The small molecule below binds the protein below.
Small molecule (SMILES): OC[C@H]1O[C@H](O[C@H]2[C@H](O)[C@@H](O)[C@H](OCCCCCC3CCCCC3)O[C@@H]2CO)[C@H](O)[C@@H](O)[C@@H]1O

Binding-site contacts:
Ligand atom C11 contacts residue ARG48 of chain 1.A at 3.6 Å.
Ligand atom C10 contacts residue ASP47 of chain 1.A at 3.7 Å.
Ligand atom C2 contacts residue LEU43 of chain 1.A at 3.9 Å (hydrophobic).
Ligand atom C13 contacts residue LEU44 of chain 1.A at 4.2 Å (hydrophobic).
Ligand atom C1 contacts residue LEU44 of chain 1.A at 4.3 Å (hydrophobic).
Ligand atom C2 contacts residue MET46 of chain 1.A at 3.0 Å (hydrophobic).
Ligand atom C6 contacts residue PHE212 of chain 1.A at 4.3 Å (hydrophobic).
Ligand atom C4 contacts residue LEU43 of chain 1.A at 3.9 Å (hydrophobic).
Ligand atom C17 contacts residue LEU44 of chain 1.A at 3.3 Å (hydrophobic).
Ligand atom O12 contacts residue LEU44 of chain 1.A at 3.4 Å (h-bond).
Ligand atom C4 contacts residue MET46 of chain 1.A at 4.3 Å (hydrophobic).
Ligand atom C11 contacts residue PHE212 of chain 1.A at 3.9 Å (hydrophobic).
Ligand atom C2 contacts residue ARG48 of chain 1.A at 4.2 Å.
Ligand atom C2 contacts residue LEU44 of chain 1.A at 4.1 Å (hydrophobic).
Ligand atom O21 contacts residue GLN45 of chain 1.A at 3.9 Å.
Ligand atom C8 contacts residue GLN215 of chain 1.A at 4.4 Å.
Ligand atom C1 contacts residue MET46 of chain 1.A at 3.2 Å (hydrophobic).
Ligand atom O21 contacts residue LEU44 of chain 1.A at 2.2 Å (h-bond).
Ligand atom C19 contacts residue LEU44 of chain 1.A at 3.6 Å (hydrophobic).
Ligand atom C10 contacts residue ARG48 of chain 1.A at 4.1 Å.
Ligand atom C10 contacts residue GLY50 of chain 1.A at 3.7 Å.
Ligand atom C5 contacts residue ARG48 of chain 1.A at 4.0 Å.
Ligand atom C16 contacts residue LEU44 of chain 1.A at 4.1 Å (hydrophobic).
Ligand atom C8 contacts residue LEU219 of chain 1.A at 4.3 Å (hydrophobic).
Ligand atom C7 contacts residue PHE212 of chain 1.A at 3.9 Å (hydrophobic).
Ligand atom C6 contacts residue ASP47 of chain 1.A at 4.0 Å.
Ligand atom C19 contacts residue MET46 of chain 1.A at 4.3 Å (hydrophobic).
Ligand atom C11 contacts residue ASP47 of chain 1.A at 2.9 Å.
Ligand atom C10 contacts residue PHE212 of chain 1.A at 3.9 Å (hydrophobic).
Ligand atom C2 contacts residue ASP47 of chain 1.A at 4.3 Å.
Ligand atom C7 contacts residue VAL216 of chain 1.A at 4.3 Å (hydrophobic).
Ligand atom C3 contacts residue ARG48 of chain 1.A at 3.6 Å.
Ligand atom C1 contacts residue ARG48 of chain 1.A at 3.9 Å.
Ligand atom C3 contacts residue MET46 of chain 1.A at 4.3 Å (hydrophobic).
Ligand atom O20 contacts residue LEU44 of chain 1.A at 3.4 Å (h-bond).
Ligand atom C18 contacts residue LEU44 of chain 1.A at 3.9 Å (hydrophobic).
Ligand atom O12 contacts residue MET46 of chain 1.A at 3.4 Å (h-bond).
Ligand atom C5 contacts residue ASP47 of chain 1.A at 4.4 Å.
Ligand atom C9 contacts residue LEU51 of chain 1.A at 4.2 Å (hydrophobic).
Ligand atom C10 contacts residue LEU51 of chain 1.A at 4.0 Å (hydrophobic).

Sequence of chain 1.A:
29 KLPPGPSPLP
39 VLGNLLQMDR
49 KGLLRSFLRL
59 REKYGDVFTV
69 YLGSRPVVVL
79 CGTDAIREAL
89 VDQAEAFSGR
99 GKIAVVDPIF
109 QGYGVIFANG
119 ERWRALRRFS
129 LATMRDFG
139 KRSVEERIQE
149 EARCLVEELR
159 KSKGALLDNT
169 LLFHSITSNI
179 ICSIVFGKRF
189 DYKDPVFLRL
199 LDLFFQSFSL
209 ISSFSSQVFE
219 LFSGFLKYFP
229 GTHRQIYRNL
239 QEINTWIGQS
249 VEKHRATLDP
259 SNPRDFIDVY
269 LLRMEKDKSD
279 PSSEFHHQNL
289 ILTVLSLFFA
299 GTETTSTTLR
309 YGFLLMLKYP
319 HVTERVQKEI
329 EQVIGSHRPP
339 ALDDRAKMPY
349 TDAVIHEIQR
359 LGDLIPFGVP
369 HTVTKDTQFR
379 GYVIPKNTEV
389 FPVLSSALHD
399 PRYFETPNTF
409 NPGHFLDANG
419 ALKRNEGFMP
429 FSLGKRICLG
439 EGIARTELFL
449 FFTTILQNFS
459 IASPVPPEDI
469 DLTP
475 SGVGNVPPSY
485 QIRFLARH